Sequence of chain 1.E:
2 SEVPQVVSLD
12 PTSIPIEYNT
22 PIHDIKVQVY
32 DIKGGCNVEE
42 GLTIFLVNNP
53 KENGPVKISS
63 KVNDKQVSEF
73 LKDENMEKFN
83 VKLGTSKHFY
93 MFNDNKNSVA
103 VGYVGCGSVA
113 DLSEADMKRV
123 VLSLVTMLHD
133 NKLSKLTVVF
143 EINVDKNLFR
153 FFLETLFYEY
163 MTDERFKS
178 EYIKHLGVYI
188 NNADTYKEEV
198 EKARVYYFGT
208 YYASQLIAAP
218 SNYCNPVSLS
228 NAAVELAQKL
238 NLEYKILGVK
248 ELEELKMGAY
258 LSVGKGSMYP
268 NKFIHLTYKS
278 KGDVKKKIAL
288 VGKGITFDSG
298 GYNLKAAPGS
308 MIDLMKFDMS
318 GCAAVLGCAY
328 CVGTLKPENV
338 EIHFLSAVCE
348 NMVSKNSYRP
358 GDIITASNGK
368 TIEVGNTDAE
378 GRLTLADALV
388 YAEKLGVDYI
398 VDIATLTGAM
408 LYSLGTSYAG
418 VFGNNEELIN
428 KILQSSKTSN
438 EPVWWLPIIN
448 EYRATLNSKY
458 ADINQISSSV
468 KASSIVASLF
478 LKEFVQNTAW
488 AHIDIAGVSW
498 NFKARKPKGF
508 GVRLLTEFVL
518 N

Binding-site contacts:
Ligand atom N1 contacts residue ZN1 of chain 1.NA at 2.9 Å.
Ligand atom C7 contacts residue ASP295 of chain 1.E at 3.9 Å.
Ligand atom C8 contacts residue GLY405 of chain 1.E at 3.5 Å.
Ligand atom O1 contacts residue LEU403 of chain 1.E at 3.8 Å.
Ligand atom C4 contacts residue LEU403 of chain 1.E at 3.9 Å (hydrophobic).
Ligand atom O2 contacts residue ASP375 of chain 1.E at 3.4 Å (salt-bridge).
Ligand atom O3 contacts residue LYS302 of chain 1.E at 3.2 Å (salt-bridge).
Ligand atom N1 contacts residue LYS290 of chain 1.E at 3.9 Å.
Ligand atom C7 contacts residue ASP375 of chain 1.E at 3.3 Å.
Ligand atom C6 contacts residue LYS302 of chain 1.E at 4.1 Å.
Ligand atom O1 contacts residue GLU377 of chain 1.E at 4.0 Å.
Ligand atom C6 contacts residue LEU403 of chain 1.E at 3.4 Å (hydrophobic).
Ligand atom N1 contacts residue ASP375 of chain 1.E at 3.8 Å.
Ligand atom N1 contacts residue ZN1 of chain 1.OA at 2.6 Å.
Ligand atom C3 contacts residue ALA376 of chain 1.E at 4.0 Å (hydrophobic).
Ligand atom O2 contacts residue ASP315 of chain 1.E at 3.3 Å (salt-bridge).
Ligand atom O4 contacts residue ALA406 of chain 1.E at 4.0 Å.
Ligand atom N1 contacts residue LYS302 of chain 1.E at 3.7 Å.
Ligand atom N1 contacts residue GLU377 of chain 1.E at 3.8 Å.
Ligand atom O2 contacts residue LYS290 of chain 1.E at 3.4 Å (salt-bridge).
Ligand atom O4 contacts residue THR404 of chain 1.E at 3.3 Å.
Ligand atom C7 contacts residue LYS302 of chain 1.E at 4.0 Å.
Ligand atom O2 contacts residue ASP295 of chain 1.E at 1.8 Å (salt-bridge).
Ligand atom C7 contacts residue ZN1 of chain 1.NA at 3.9 Å.
Ligand atom O2 contacts residue CO31 of chain 1.QA at 4.0 Å.
Ligand atom C7 contacts residue ZN1 of chain 1.OA at 2.9 Å.
Ligand atom C7 contacts residue CO31 of chain 1.QA at 4.0 Å.
Ligand atom C4 contacts residue CO31 of chain 1.QA at 3.9 Å.
Ligand atom O1 contacts residue CO31 of chain 1.QA at 3.5 Å (h-bond).
Ligand atom C7 contacts residue LEU403 of chain 1.E at 3.5 Å (hydrophobic).
Ligand atom O2 contacts residue ZN1 of chain 1.OA at 1.7 Å.
Ligand atom O4 contacts residue GLY405 of chain 1.E at 2.3 Å (h-bond).
Ligand atom O2 contacts residue GLU377 of chain 1.E at 2.4 Å (salt-bridge).
Ligand atom O2 contacts residue ZN1 of chain 1.NA at 1.9 Å.
Ligand atom O1 contacts residue ASP375 of chain 1.E at 2.3 Å (salt-bridge).
Ligand atom C3 contacts residue ARG379 of chain 1.E at 3.8 Å.
Ligand atom O1 contacts residue ZN1 of chain 1.OA at 2.6 Å.
Ligand atom N1 contacts residue ASP295 of chain 1.E at 2.8 Å (salt-bridge).
Ligand atom N1 contacts residue LEU403 of chain 1.E at 4.0 Å.
Ligand atom O1 contacts residue ALA376 of chain 1.E at 3.9 Å.

The small molecule below binds the protein below.
Small molecule (SMILES): CC(C)C[C@@H](C(=O)N[C@H](C(=O)O)c1ccccc1)[C@H](O)C(=O)NO